Sequence of chain 4.A:
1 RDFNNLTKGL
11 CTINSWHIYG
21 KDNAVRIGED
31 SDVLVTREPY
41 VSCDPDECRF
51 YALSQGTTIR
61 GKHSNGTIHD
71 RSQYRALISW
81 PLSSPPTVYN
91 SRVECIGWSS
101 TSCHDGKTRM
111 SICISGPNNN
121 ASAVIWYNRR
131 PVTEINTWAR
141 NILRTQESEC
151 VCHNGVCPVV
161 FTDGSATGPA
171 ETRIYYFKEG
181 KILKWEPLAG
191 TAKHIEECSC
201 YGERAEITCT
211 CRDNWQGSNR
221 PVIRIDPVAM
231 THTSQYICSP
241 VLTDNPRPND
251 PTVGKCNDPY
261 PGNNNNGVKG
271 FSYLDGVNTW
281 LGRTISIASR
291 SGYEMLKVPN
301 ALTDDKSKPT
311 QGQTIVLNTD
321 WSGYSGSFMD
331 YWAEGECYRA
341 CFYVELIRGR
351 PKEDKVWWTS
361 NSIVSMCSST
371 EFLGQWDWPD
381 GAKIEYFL

This small molecule binds to this protein.
Small molecule (SMILES): CC(=O)N[C@H]1[C@H](O[C@H]2[C@H](O)[C@@H](NC(C)=O)CO[C@@H]2CO)O[C@H](CO)[C@@H](O[C@@H]2O[C@H](CO[C@H]3O[C@H](CO)[C@@H](O)[C@H](O[C@H]4O[C@H](CO)[C@@H](O)[C@H](O)[C@@H]4O)[C@@H]3O)[C@@H](O)[C@H](O[C@H]3O[C@H](CO)[C@@H](O)[C@H](O)[C@@H]3O[C@H]3O[C@H](CO)[C@@H](O)[C@H](O)[C@@H]3O[C@H]3O[C@H](CO)[C@@H](O)[C@H](O)[C@@H]3O)[C@@H]2O)[C@@H]1O

Binding-site contacts:
Ligand atom C2 contacts residue ASN120 of chain 2.A at 2.4 Å.
Ligand atom O6 contacts residue LYS308 of chain 4.A at 2.8 Å (salt-bridge).
Ligand atom O4 contacts residue GLY312 of chain 4.A at 3.6 Å.
Ligand atom O5 contacts residue GLY312 of chain 4.A at 3.6 Å.
Ligand atom C6 contacts residue ASP250 of chain 4.A at 3.5 Å.
Ligand atom N2 contacts residue ASN120 of chain 2.A at 2.9 Å (h-bond).
Ligand atom O5 contacts residue GLY374 of chain 4.A at 3.3 Å.
Ligand atom O2 contacts residue LEU296 of chain 4.A at 3.4 Å.
Ligand atom O3 contacts residue GLU294 of chain 4.A at 2.6 Å (salt-bridge).
Ligand atom C8 contacts residue PHE372 of chain 4.A at 3.6 Å (hydrophobic).
Ligand atom O5 contacts residue GLN375 of chain 4.A at 3.3 Å (h-bond).
Ligand atom O6 contacts residue ASP250 of chain 4.A at 2.5 Å (salt-bridge).
Ligand atom O5 contacts residue ASP250 of chain 4.A at 3.5 Å (salt-bridge).
Ligand atom O3 contacts residue ARG283 of chain 4.A at 2.9 Å (salt-bridge).
Ligand atom O4 contacts residue ARG247 of chain 4.A at 3.2 Å (salt-bridge).
Ligand atom N2 contacts residue ARG140 of chain 2.A at 3.6 Å (salt-bridge).
Ligand atom O2 contacts residue ASN249 of chain 4.A at 3.2 Å (h-bond).
Ligand atom O3 contacts residue ASN249 of chain 4.A at 2.8 Å (h-bond).
Ligand atom O3 contacts residue GLN311 of chain 4.A at 3.3 Å.
Ligand atom C5 contacts residue ARG283 of chain 4.A at 3.6 Å.
Ligand atom O4 contacts residue ILE287 of chain 4.A at 3.4 Å.
Ligand atom O6 contacts residue ILE285 of chain 4.A at 2.8 Å (h-bond).
Ligand atom O3 contacts residue GLY312 of chain 4.A at 2.9 Å (h-bond).
Ligand atom O5 contacts residue ARG283 of chain 4.A at 3.1 Å (salt-bridge).
Ligand atom C3 contacts residue GLU294 of chain 4.A at 3.3 Å.
Ligand atom O3 contacts residue ASP250 of chain 4.A at 2.8 Å (salt-bridge).
Ligand atom O7 contacts residue ASN120 of chain 2.A at 3.5 Å (h-bond).
Ligand atom O2 contacts residue GLY312 of chain 4.A at 3.3 Å.
Ligand atom O4 contacts residue ARG283 of chain 4.A at 3.5 Å (salt-bridge).
Ligand atom O6 contacts residue GLN375 of chain 4.A at 3.2 Å.
Ligand atom O4 contacts residue GLU294 of chain 4.A at 2.7 Å (salt-bridge).
Ligand atom C3 contacts residue GLY312 of chain 4.A at 3.2 Å.
Ligand atom O5 contacts residue ASN120 of chain 2.A at 2.4 Å (h-bond).
Ligand atom C1 contacts residue ASN120 of chain 2.A at 1.4 Å.
Ligand atom C4 contacts residue GLU294 of chain 4.A at 3.5 Å.
Ligand atom C6 contacts residue PRO309 of chain 4.A at 3.5 Å (hydrophobic).
Ligand atom C6 contacts residue LEU373 of chain 4.A at 3.4 Å (hydrophobic).
Ligand atom C7 contacts residue ASN120 of chain 2.A at 3.4 Å.
Ligand atom C6 contacts residue ILE285 of chain 4.A at 3.6 Å (hydrophobic).
Ligand atom O6 contacts residue THR310 of chain 4.A at 3.6 Å.

Sequence of chain 2.A:
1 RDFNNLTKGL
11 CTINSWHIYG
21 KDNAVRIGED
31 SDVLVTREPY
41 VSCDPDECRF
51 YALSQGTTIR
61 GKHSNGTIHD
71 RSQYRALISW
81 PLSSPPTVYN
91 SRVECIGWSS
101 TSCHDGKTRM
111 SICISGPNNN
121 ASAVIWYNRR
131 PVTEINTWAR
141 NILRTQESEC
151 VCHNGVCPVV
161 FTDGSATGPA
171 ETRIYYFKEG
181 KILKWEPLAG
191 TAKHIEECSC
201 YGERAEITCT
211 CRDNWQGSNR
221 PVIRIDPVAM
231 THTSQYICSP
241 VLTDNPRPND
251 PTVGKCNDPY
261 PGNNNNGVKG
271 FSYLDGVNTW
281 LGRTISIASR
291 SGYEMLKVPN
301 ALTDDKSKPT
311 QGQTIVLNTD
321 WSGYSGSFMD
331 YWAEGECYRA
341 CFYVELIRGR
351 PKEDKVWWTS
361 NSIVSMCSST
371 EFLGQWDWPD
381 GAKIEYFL